This small molecule binds to this protein.
Small molecule (SMILES): CC1(C)CC([C@@H](Nc2ccc(-n3cnc(C(F)(F)F)c3)nc2)c2ccc(C(=O)NCCC(=O)O)cc2)C1

Binding-site contacts:
Ligand atom C36 contacts residue ARG372 of chain 1.A at 3.5 Å.
Ligand atom N11 contacts residue VAL429 of chain 1.A at 4.0 Å.
Ligand atom C35 contacts residue VAL429 of chain 1.A at 3.5 Å (hydrophobic).
Ligand atom N11 contacts residue LYS375 of chain 1.A at 3.3 Å (salt-bridge).
Ligand atom C12 contacts residue THR379 of chain 1.A at 3.5 Å.
Ligand atom O06 contacts residue ARG372 of chain 1.A at 3.0 Å.
Ligand atom N08 contacts residue THR379 of chain 1.A at 2.0 Å (h-bond).
Ligand atom F01 contacts residue LEU359 of chain 1.A at 4.0 Å.
Ligand atom C37 contacts residue ASN430 of chain 1.A at 4.1 Å.
Ligand atom O06 contacts residue ASN431 of chain 1.A at 3.5 Å (h-bond).
Ligand atom N08 contacts residue LYS375 of chain 1.A at 4.1 Å.
Ligand atom O04 contacts residue LYS375 of chain 1.A at 2.0 Å (salt-bridge).
Ligand atom C13 contacts residue THR379 of chain 1.A at 3.2 Å.
Ligand atom C31 contacts residue LYS375 of chain 1.A at 2.9 Å.
Ligand atom C37 contacts residue ARG372 of chain 1.A at 3.6 Å.
Ligand atom C32 contacts residue LYS375 of chain 1.A at 3.3 Å.
Ligand atom C20 contacts residue LYS375 of chain 1.A at 3.9 Å.
Ligand atom O05 contacts residue ASN430 of chain 1.A at 4.1 Å.
Ligand atom F02 contacts residue ILE352 of chain 1.A at 3.5 Å.
Ligand atom O05 contacts residue SER376 of chain 1.A at 4.0 Å.
Ligand atom F03 contacts residue ILE352 of chain 1.A at 3.8 Å.
Ligand atom C28 contacts residue THR379 of chain 1.A at 4.0 Å.
Ligand atom O05 contacts residue LEU425 of chain 1.A at 3.7 Å.
Ligand atom C35 contacts residue LYS375 of chain 1.A at 3.9 Å.
Ligand atom C33 contacts residue SER376 of chain 1.A at 4.0 Å.
Ligand atom F03 contacts residue VAL355 of chain 1.A at 4.0 Å.
Ligand atom C17 contacts residue THR379 of chain 1.A at 3.8 Å.
Ligand atom C26 contacts residue LYS375 of chain 1.A at 3.9 Å.
Ligand atom C34 contacts residue LYS375 of chain 1.A at 2.3 Å.
Ligand atom C33 contacts residue LEU425 of chain 1.A at 4.1 Å (hydrophobic).
Ligand atom C28 contacts residue LYS375 of chain 1.A at 3.7 Å.
Ligand atom C33 contacts residue LYS375 of chain 1.A at 3.5 Å.
Ligand atom C26 contacts residue THR379 of chain 1.A at 3.5 Å.
Ligand atom C24 contacts residue LYS375 of chain 1.A at 3.6 Å.
Ligand atom C20 contacts residue THR379 of chain 1.A at 2.8 Å.
Ligand atom O05 contacts residue ARG372 of chain 1.A at 4.1 Å.
Ligand atom O06 contacts residue ASN430 of chain 1.A at 3.4 Å (h-bond).
Ligand atom C36 contacts residue LYS375 of chain 1.A at 4.0 Å.
Ligand atom C27 contacts residue LYS375 of chain 1.A at 3.6 Å.
Ligand atom C27 contacts residue THR379 of chain 1.A at 2.9 Å.

Sequence of chain 1.A:
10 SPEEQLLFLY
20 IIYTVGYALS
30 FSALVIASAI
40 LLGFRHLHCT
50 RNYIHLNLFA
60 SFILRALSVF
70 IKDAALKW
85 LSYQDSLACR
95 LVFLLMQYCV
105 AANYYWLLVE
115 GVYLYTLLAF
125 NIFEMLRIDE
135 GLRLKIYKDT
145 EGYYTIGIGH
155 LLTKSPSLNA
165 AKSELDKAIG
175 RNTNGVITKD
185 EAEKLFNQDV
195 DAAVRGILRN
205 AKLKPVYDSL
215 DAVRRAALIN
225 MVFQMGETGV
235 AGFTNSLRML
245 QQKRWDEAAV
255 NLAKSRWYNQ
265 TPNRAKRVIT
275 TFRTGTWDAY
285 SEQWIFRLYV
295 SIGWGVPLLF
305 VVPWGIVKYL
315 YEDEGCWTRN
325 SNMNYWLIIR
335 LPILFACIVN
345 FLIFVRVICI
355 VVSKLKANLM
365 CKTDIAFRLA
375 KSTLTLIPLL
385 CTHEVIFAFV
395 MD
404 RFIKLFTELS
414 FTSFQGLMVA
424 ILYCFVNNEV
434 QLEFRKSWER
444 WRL